The protein below binds the small molecule below.
Small molecule (SMILES): CC(=O)N[C@@H]1[C@@H](O)[C@H](O)[C@@H](CO)O[C@H]1O

Sequence of chain 1.I:
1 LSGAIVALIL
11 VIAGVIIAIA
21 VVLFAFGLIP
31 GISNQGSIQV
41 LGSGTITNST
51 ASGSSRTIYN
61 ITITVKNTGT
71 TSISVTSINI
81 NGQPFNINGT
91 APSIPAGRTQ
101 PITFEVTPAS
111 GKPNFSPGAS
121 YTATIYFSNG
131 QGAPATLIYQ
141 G

Binding-site contacts:
Ligand atom C6 contacts residue ILE58 of chain 1.I at 4.1 Å (hydrophobic).
Ligand atom C7 contacts residue ASN88 of chain 1.I at 2.9 Å.
Ligand atom O5 contacts residue ASN88 of chain 1.I at 2.4 Å (h-bond).
Ligand atom N2 contacts residue ARG56 of chain 1.I at 4.3 Å.
Ligand atom C2 contacts residue ASN88 of chain 1.I at 2.5 Å.
Ligand atom O7 contacts residue ARG56 of chain 1.I at 2.4 Å (salt-bridge).
Ligand atom C3 contacts residue ASN88 of chain 1.I at 3.8 Å.
Ligand atom C1 contacts residue ASN88 of chain 1.I at 1.4 Å.
Ligand atom C5 contacts residue ASN88 of chain 1.I at 3.7 Å.
Ligand atom O6 contacts residue GLU105 of chain 1.I at 2.6 Å (salt-bridge).
Ligand atom C8 contacts residue ARG56 of chain 1.I at 3.7 Å.
Ligand atom C2 contacts residue ILE58 of chain 1.I at 4.3 Å (hydrophobic).
Ligand atom O6 contacts residue NAG2 of chain 1.LC at 3.5 Å (h-bond).
Ligand atom C8 contacts residue ASN88 of chain 1.I at 3.4 Å.
Ligand atom C5 contacts residue GLU105 of chain 1.I at 3.2 Å.
Ligand atom C1 contacts residue ILE58 of chain 1.I at 4.0 Å (hydrophobic).
Ligand atom C8 contacts residue GLY89 of chain 1.I at 4.4 Å.
Ligand atom C5 contacts residue ILE58 of chain 1.I at 4.2 Å (hydrophobic).
Ligand atom O5 contacts residue ILE58 of chain 1.I at 3.3 Å.
Ligand atom C6 contacts residue GLU105 of chain 1.I at 3.4 Å.
Ligand atom O5 contacts residue GLU105 of chain 1.I at 2.9 Å (salt-bridge).
Ligand atom O7 contacts residue ASN88 of chain 1.I at 3.1 Å (h-bond).
Ligand atom C4 contacts residue ASN88 of chain 1.I at 4.3 Å.
Ligand atom C7 contacts residue ARG56 of chain 1.I at 3.2 Å.
Ligand atom C1 contacts residue GLU105 of chain 1.I at 3.5 Å.
Ligand atom N2 contacts residue ASN88 of chain 1.I at 2.7 Å (h-bond).